Binding-site contacts:
Ligand atom C1 contacts residue GLY146 of chain 1.C at 4.5 Å.
Ligand atom C3 contacts residue ASN135 of chain 1.C at 3.8 Å.
Ligand atom C4 contacts residue ASN135 of chain 1.C at 4.2 Å.
Ligand atom C6 contacts residue GLY146 of chain 1.C at 4.1 Å.
Ligand atom C5 contacts residue GLY146 of chain 1.C at 4.5 Å.
Ligand atom N2 contacts residue ASN135 of chain 1.C at 2.9 Å (h-bond).
Ligand atom C6 contacts residue ARG145 of chain 1.C at 4.3 Å.
Ligand atom O5 contacts residue GLY146 of chain 1.C at 3.5 Å.
Ligand atom O6 contacts residue ARG172 of chain 1.C at 3.8 Å.
Ligand atom C5 contacts residue ASN135 of chain 1.C at 3.7 Å.
Ligand atom O5 contacts residue ASN135 of chain 1.C at 2.3 Å (h-bond).
Ligand atom C2 contacts residue ASN135 of chain 1.C at 2.4 Å.
Ligand atom C7 contacts residue ASN135 of chain 1.C at 3.3 Å.
Ligand atom C1 contacts residue ASN135 of chain 1.C at 1.4 Å.
Ligand atom O7 contacts residue ASN135 of chain 1.C at 3.9 Å.
Ligand atom C8 contacts residue ASN135 of chain 1.C at 3.9 Å.

Sequence of chain 1.C:
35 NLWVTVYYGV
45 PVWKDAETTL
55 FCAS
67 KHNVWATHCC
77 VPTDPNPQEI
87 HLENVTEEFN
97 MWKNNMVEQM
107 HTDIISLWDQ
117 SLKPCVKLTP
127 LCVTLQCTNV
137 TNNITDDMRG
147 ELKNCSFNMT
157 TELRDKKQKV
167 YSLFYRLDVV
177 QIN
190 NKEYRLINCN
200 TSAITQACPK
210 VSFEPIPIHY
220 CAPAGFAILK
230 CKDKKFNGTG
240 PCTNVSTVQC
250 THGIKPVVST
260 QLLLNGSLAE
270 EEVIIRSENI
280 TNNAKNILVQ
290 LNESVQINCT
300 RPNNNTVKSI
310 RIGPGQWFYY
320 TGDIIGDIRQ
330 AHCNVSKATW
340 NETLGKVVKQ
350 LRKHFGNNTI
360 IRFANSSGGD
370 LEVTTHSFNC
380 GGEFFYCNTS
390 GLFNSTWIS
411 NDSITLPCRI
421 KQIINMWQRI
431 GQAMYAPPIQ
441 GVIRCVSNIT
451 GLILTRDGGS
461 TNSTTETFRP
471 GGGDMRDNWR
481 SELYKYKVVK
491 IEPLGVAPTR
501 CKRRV

A small-molecule ligand and the protein it binds are described below.
Small molecule (SMILES): CC(=O)N[C@@H]1[C@@H](O)[C@H](O)[C@@H](CO)O[C@H]1O